Binding-site contacts:
Ligand atom C3 contacts residue ASN469 of chain 1.A at 3.9 Å.
Ligand atom C6 contacts residue GLN473 of chain 1.A at 4.4 Å.
Ligand atom C5 contacts residue ASN469 of chain 1.A at 3.7 Å.
Ligand atom O5 contacts residue ASN469 of chain 1.A at 2.3 Å (h-bond).
Ligand atom C1 contacts residue ASN469 of chain 1.A at 1.5 Å.
Ligand atom C2 contacts residue ASN469 of chain 1.A at 2.5 Å.
Ligand atom N2 contacts residue ASN469 of chain 1.A at 3.0 Å (h-bond).
Ligand atom C5 contacts residue GLN473 of chain 1.A at 4.1 Å.
Ligand atom C1 contacts residue GLN473 of chain 1.A at 4.3 Å.
Ligand atom C4 contacts residue ASN469 of chain 1.A at 4.3 Å.
Ligand atom O7 contacts residue ASN469 of chain 1.A at 3.1 Å (h-bond).
Ligand atom C7 contacts residue ASN469 of chain 1.A at 3.5 Å.
Ligand atom O5 contacts residue GLN473 of chain 1.A at 3.8 Å.

Sequence of chain 1.A:
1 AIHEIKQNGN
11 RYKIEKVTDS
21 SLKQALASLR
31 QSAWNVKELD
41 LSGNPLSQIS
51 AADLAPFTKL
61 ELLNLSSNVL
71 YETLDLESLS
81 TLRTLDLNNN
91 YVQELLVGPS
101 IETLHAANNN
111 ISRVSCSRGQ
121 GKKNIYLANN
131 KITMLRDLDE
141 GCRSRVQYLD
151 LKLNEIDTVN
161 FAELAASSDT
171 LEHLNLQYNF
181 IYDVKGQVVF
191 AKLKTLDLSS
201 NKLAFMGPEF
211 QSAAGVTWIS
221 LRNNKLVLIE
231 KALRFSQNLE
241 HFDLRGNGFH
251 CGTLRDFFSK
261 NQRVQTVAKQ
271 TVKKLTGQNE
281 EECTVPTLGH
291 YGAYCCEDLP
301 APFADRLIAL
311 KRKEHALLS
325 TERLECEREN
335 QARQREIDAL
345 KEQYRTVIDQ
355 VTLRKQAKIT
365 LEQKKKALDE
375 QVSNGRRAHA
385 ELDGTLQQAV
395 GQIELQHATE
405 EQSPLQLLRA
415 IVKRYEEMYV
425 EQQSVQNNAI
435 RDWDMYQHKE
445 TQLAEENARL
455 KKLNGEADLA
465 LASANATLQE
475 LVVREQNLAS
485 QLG

A small-molecule ligand and the protein it binds are described below.
Small molecule (SMILES): CC(=O)N[C@H]1[C@H](O[C@H]2[C@H](O)[C@@H](NC(C)=O)CO[C@@H]2CO)O[C@H](CO)[C@@H](O)[C@@H]1O